The small molecule below binds the protein below.
Small molecule (SMILES): CN(C)c1ccc(O)c2c1C[C@H]1C[C@H]3[C@H](N(C)C)C(O)=C(C(N)=O)C(=O)[C@@]3(O)C(O)=C1C2=O

Binding-site contacts:
Ligand atom CN7 contacts residue LEU130 of chain 1.A at 3.5 Å (hydrophobic).
Ligand atom C17 contacts residue MG1 of chain 1.C at 2.9 Å.
Ligand atom O5 contacts residue MG1 of chain 1.C at 2.0 Å.
Ligand atom C12 contacts residue MET176 of chain 2.A at 3.6 Å (hydrophobic).
Ligand atom O4 contacts residue THR102 of chain 1.A at 3.6 Å (h-bond).
Ligand atom C3 contacts residue GLN115 of chain 1.A at 3.5 Å.
Ligand atom O7 contacts residue PHE85 of chain 1.A at 3.4 Å.
Ligand atom N7 contacts residue LEU169 of chain 2.A at 3.7 Å.
Ligand atom C19 contacts residue SER137 of chain 1.A at 3.6 Å.
Ligand atom N1 contacts residue ASN81 of chain 1.A at 2.7 Å (h-bond).
Ligand atom C21 contacts residue SER66 of chain 1.A at 3.8 Å.
Ligand atom C15 contacts residue MG1 of chain 1.C at 3.0 Å.
Ligand atom O2 contacts residue HIS63 of chain 1.A at 2.8 Å (h-bond).
Ligand atom C9 contacts residue PRO104 of chain 1.A at 3.4 Å (hydrophobic).
Ligand atom C20 contacts residue ASN81 of chain 1.A at 3.0 Å.
Ligand atom O2 contacts residue GLN115 of chain 1.A at 3.2 Å (h-bond).
Ligand atom C4 contacts residue GLN115 of chain 1.A at 3.5 Å.
Ligand atom C6 contacts residue GLN115 of chain 1.A at 3.6 Å.
Ligand atom C19 contacts residue ASN81 of chain 1.A at 3.4 Å.
Ligand atom C3 contacts residue HIS63 of chain 1.A at 3.7 Å.
Ligand atom O8 contacts residue HIS63 of chain 1.A at 3.0 Å (h-bond).
Ligand atom C13 contacts residue ARG103 of chain 1.A at 3.5 Å.
Ligand atom C8 contacts residue PRO104 of chain 1.A at 3.7 Å (hydrophobic).
Ligand atom C20 contacts residue SER137 of chain 1.A at 3.3 Å.
Ligand atom C71 contacts residue LEU169 of chain 2.A at 2.7 Å (hydrophobic).
Ligand atom O2 contacts residue ASN81 of chain 1.A at 2.8 Å (h-bond).
Ligand atom C19 contacts residue PHE85 of chain 1.A at 3.4 Å (hydrophobic).
Ligand atom O4 contacts residue ARG103 of chain 1.A at 3.1 Å.
Ligand atom O8 contacts residue THR111 of chain 1.A at 3.7 Å.
Ligand atom O8 contacts residue GLN115 of chain 1.A at 3.4 Å (h-bond).
Ligand atom C12 contacts residue ARG103 of chain 1.A at 3.2 Å.
Ligand atom O6 contacts residue MG1 of chain 1.C at 1.9 Å.
Ligand atom O6 contacts residue HIS99 of chain 1.A at 2.9 Å (h-bond).
Ligand atom C16 contacts residue MG1 of chain 1.C at 3.3 Å.
Ligand atom C5 contacts residue SER137 of chain 1.A at 3.5 Å.
Ligand atom C14 contacts residue PRO104 of chain 1.A at 3.5 Å (hydrophobic).
Ligand atom C13 contacts residue PRO104 of chain 1.A at 3.5 Å (hydrophobic).
Ligand atom O8 contacts residue SER66 of chain 1.A at 2.6 Å (h-bond).
Ligand atom C11 contacts residue MET176 of chain 2.A at 3.4 Å (hydrophobic).
Ligand atom C21 contacts residue HIS63 of chain 1.A at 3.6 Å.

Sequence of chain 2.A:
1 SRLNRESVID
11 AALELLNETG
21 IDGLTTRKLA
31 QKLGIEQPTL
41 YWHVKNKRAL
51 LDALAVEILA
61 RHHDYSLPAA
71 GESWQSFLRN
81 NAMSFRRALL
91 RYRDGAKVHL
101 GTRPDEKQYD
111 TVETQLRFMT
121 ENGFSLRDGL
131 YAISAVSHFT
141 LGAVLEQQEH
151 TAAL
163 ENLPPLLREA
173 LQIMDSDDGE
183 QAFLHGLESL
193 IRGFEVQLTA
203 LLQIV

Sequence of chain 1.A:
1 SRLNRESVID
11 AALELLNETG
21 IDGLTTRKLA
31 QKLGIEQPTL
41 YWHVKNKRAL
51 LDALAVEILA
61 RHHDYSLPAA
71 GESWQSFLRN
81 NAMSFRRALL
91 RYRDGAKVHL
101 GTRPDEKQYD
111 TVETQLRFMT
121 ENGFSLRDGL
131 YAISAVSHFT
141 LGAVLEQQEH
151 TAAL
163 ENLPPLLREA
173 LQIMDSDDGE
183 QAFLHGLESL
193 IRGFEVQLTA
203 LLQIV